Sequence of chain 2.A:
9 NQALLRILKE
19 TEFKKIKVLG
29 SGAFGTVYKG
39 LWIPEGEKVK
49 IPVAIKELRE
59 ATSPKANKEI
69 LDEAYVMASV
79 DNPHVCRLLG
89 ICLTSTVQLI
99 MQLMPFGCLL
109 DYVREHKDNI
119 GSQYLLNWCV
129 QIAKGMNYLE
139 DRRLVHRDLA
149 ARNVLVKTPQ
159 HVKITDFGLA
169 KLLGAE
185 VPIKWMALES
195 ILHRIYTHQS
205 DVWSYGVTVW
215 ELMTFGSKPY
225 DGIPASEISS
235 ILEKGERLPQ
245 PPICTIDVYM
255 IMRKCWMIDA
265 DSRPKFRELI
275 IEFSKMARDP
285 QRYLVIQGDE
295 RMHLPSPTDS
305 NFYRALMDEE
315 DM

Binding-site contacts:
Ligand atom C07 contacts residue MET99 of chain 2.A at 3.5 Å (hydrophobic).
Ligand atom O40 contacts residue PHE165 of chain 2.A at 2.8 Å (h-bond).
Ligand atom C09 contacts residue ASP164 of chain 2.A at 3.2 Å.
Ligand atom C39 contacts residue PHE165 of chain 2.A at 3.6 Å (hydrophobic).
Ligand atom C07 contacts residue LYS54 of chain 2.A at 3.3 Å.
Ligand atom C07 contacts residue ILE53 of chain 2.A at 3.6 Å (hydrophobic).
Ligand atom F36 contacts residue LEU86 of chain 2.A at 3.0 Å.
Ligand atom N05 contacts residue MET99 of chain 2.A at 3.5 Å (h-bond).
Ligand atom C07 contacts residue LEU97 of chain 2.A at 3.7 Å (hydrophobic).
Ligand atom C04 contacts residue LYS54 of chain 2.A at 3.6 Å.
Ligand atom C12 contacts residue LEU97 of chain 2.A at 3.6 Å (hydrophobic).
Ligand atom S08 contacts residue LEU97 of chain 2.A at 3.4 Å (h-bond).
Ligand atom C29 contacts residue MET75 of chain 2.A at 3.3 Å (hydrophobic).
Ligand atom C06 contacts residue ANP1 of chain 2.F at 3.5 Å.
Ligand atom C16 contacts residue LEU170 of chain 2.A at 3.6 Å (hydrophobic).
Ligand atom O40 contacts residue LEU167 of chain 2.A at 3.4 Å.
Ligand atom O40 contacts residue ASP164 of chain 2.A at 3.3 Å.
Ligand atom F36 contacts residue ARG85 of chain 2.A at 3.1 Å.
Ligand atom C30 contacts residue MET75 of chain 2.A at 3.4 Å (hydrophobic).
Ligand atom N03 contacts residue ASP164 of chain 2.A at 2.8 Å (salt-bridge).
Ligand atom C37 contacts residue CYS84 of chain 2.A at 3.5 Å (hydrophobic).
Ligand atom N05 contacts residue LYS54 of chain 2.A at 3.5 Å.
Ligand atom C04 contacts residue MET99 of chain 2.A at 3.5 Å (hydrophobic).
Ligand atom O32 contacts residue LEU167 of chain 2.A at 3.5 Å.
Ligand atom C16 contacts residue LEU56 of chain 2.A at 3.5 Å (hydrophobic).
Ligand atom C06 contacts residue MET99 of chain 2.A at 3.6 Å (hydrophobic).
Ligand atom C12 contacts residue LEU167 of chain 2.A at 3.5 Å (hydrophobic).
Ligand atom N05 contacts residue ANP1 of chain 2.F at 3.5 Å (h-bond).
Ligand atom O01 contacts residue LEU97 of chain 2.A at 3.2 Å.
Ligand atom F36 contacts residue MET99 of chain 2.A at 3.6 Å.
Ligand atom C37 contacts residue PHE165 of chain 2.A at 3.3 Å (hydrophobic).
Ligand atom C38 contacts residue PHE165 of chain 2.A at 3.4 Å (hydrophobic).
Ligand atom C11 contacts residue LEU167 of chain 2.A at 3.5 Å (hydrophobic).
Ligand atom C17 contacts residue LEU170 of chain 2.A at 3.6 Å (hydrophobic).
Ligand atom C07 contacts residue ALA52 of chain 2.A at 3.5 Å (hydrophobic).
Ligand atom C11 contacts residue LEU97 of chain 2.A at 3.6 Å (hydrophobic).
Ligand atom S08 contacts residue LYS54 of chain 2.A at 3.4 Å.
Ligand atom C39 contacts residue ASP164 of chain 2.A at 3.5 Å.
Ligand atom C31 contacts residue MET75 of chain 2.A at 3.4 Å (hydrophobic).
Ligand atom C02 contacts residue ASP164 of chain 2.A at 3.5 Å.

A small-molecule ligand and the protein it binds are described below.
Small molecule (SMILES): CN1CCC(c2ccc(-c3ccc4c(c3)C(=O)N([C@@H](C(=O)Nc3nccs3)c3cc(F)ccc3O)C4)cc2)CC1